Binding-site contacts:
Ligand atom CZ3 contacts residue CYS216 of chain 1.B at 3.5 Å (hydrophobic).
Ligand atom O contacts residue GLY70 of chain 1.B at 3.6 Å.
Ligand atom CD1 contacts residue THR103 of chain 1.B at 3.5 Å.
Ligand atom CB contacts residue GLY68 of chain 1.B at 3.9 Å.
Ligand atom N contacts residue GLU106 of chain 1.B at 3.4 Å (salt-bridge).
Ligand atom N contacts residue GLN191 of chain 1.B at 3.4 Å (h-bond).
Ligand atom CD2 contacts residue GLY68 of chain 1.B at 3.4 Å.
Ligand atom CZ2 contacts residue GLY68 of chain 1.B at 3.4 Å.
Ligand atom CH2 contacts residue GLY68 of chain 1.B at 3.4 Å.
Ligand atom CE2 contacts residue GLY68 of chain 1.B at 3.5 Å.
Ligand atom CZ2 contacts residue THR67 of chain 1.B at 3.7 Å.
Ligand atom CB contacts residue GLY70 of chain 1.B at 3.6 Å.
Ligand atom CH2 contacts residue THR67 of chain 1.B at 3.6 Å.
Ligand atom CH2 contacts residue PHE224 of chain 1.B at 3.8 Å (hydrophobic).
Ligand atom CD1 contacts residue GLN101 of chain 1.B at 3.0 Å.
Ligand atom NE1 contacts residue GLY68 of chain 1.B at 3.9 Å.
Ligand atom CB contacts residue THR103 of chain 1.B at 3.6 Å.
Ligand atom CE2 contacts residue TYR66 of chain 1.B at 3.5 Å (hydrophobic).
Ligand atom OXT contacts residue GLY70 of chain 1.B at 3.0 Å (h-bond).
Ligand atom CZ3 contacts residue GLY68 of chain 1.B at 3.4 Å.
Ligand atom CB contacts residue ARG69 of chain 1.B at 3.6 Å.
Ligand atom CG contacts residue ARG69 of chain 1.B at 3.8 Å.
Ligand atom CE3 contacts residue GLY68 of chain 1.B at 3.4 Å.
Ligand atom CG contacts residue GLN191 of chain 1.B at 3.5 Å.
Ligand atom C contacts residue GLY70 of chain 1.B at 3.4 Å.
Ligand atom NE1 contacts residue GLN191 of chain 1.B at 3.4 Å (h-bond).
Ligand atom N contacts residue GLN220 of chain 1.B at 3.3 Å (h-bond).
Ligand atom CE2 contacts residue GLN101 of chain 1.B at 3.9 Å.
Ligand atom NE1 contacts residue TYR66 of chain 1.B at 3.0 Å (h-bond).
Ligand atom CH2 contacts residue CYS216 of chain 1.B at 3.9 Å (hydrophobic).
Ligand atom OXT contacts residue ARG69 of chain 1.B at 3.7 Å.
Ligand atom CD2 contacts residue GLN191 of chain 1.B at 3.4 Å.
Ligand atom CA contacts residue GLN220 of chain 1.B at 3.5 Å.
Ligand atom NE1 contacts residue GLN101 of chain 1.B at 2.6 Å (h-bond).
Ligand atom CZ2 contacts residue TYR66 of chain 1.B at 3.4 Å (hydrophobic).
Ligand atom CG contacts residue GLY68 of chain 1.B at 3.7 Å.
Ligand atom CH2 contacts residue ILE214 of chain 1.B at 3.6 Å (hydrophobic).
Ligand atom CZ2 contacts residue PHE224 of chain 1.B at 3.4 Å (hydrophobic).
Ligand atom CE2 contacts residue GLN191 of chain 1.B at 3.3 Å.
Ligand atom CD1 contacts residue GLN191 of chain 1.B at 3.4 Å.

The small molecule below binds the protein below.
Small molecule (SMILES): N[C@@H](Cc1c[nH]c2ccccc12)C(=O)O

Sequence of chain 1.B:
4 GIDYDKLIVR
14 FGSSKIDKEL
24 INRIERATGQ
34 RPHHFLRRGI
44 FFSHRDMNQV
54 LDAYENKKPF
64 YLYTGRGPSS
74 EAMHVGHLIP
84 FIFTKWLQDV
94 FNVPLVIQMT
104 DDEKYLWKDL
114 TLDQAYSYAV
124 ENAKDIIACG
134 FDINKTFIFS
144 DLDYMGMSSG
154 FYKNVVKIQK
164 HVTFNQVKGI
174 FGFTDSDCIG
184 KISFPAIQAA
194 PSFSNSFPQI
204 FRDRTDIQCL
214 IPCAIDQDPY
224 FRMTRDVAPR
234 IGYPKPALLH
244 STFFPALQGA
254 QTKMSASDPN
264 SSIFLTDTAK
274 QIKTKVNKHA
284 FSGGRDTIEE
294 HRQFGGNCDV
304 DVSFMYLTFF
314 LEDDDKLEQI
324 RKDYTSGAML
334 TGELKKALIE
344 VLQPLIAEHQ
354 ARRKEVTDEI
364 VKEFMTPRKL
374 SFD